Sequence of chain 1.A:
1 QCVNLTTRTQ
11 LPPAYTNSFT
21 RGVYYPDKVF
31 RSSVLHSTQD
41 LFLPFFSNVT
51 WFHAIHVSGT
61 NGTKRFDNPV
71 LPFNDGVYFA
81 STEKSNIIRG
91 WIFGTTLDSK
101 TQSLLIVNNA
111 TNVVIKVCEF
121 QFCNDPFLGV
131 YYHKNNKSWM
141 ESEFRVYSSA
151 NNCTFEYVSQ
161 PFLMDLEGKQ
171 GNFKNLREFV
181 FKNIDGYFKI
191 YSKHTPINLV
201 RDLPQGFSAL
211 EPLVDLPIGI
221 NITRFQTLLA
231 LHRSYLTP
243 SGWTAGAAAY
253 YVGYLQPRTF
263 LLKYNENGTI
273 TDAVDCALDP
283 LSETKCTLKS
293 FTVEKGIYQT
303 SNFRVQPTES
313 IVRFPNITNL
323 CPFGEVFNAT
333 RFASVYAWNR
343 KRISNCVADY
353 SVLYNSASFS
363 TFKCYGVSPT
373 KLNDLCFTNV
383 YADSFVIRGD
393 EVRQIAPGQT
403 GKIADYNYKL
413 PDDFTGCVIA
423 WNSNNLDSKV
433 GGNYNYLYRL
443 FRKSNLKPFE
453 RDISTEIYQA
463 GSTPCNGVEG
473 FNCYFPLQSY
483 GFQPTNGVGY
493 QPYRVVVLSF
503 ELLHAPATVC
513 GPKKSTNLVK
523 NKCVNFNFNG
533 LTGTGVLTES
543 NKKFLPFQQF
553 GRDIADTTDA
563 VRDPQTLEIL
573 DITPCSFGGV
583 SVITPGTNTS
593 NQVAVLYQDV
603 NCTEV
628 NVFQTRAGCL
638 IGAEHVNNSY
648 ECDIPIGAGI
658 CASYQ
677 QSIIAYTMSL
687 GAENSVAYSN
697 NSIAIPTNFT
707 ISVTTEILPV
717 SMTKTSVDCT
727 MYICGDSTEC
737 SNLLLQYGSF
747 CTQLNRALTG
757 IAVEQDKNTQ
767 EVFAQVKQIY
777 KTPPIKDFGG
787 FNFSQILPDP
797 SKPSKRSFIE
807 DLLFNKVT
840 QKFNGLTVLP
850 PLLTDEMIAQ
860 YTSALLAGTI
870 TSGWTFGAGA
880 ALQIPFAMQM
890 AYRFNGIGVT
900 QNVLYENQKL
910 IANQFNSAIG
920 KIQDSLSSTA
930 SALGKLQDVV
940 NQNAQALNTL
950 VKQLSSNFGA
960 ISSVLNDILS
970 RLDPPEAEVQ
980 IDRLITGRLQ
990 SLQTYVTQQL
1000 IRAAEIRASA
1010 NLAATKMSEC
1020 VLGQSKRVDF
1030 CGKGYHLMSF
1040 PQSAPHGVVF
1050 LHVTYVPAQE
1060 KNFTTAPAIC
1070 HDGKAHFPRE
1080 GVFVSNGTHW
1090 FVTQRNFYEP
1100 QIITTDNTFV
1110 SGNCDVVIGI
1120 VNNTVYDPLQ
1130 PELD

The protein below binds the small molecule below.
Small molecule (SMILES): CC(=O)N[C@H]1[C@H](O[C@H]2[C@H](O)[C@@H](NC(C)=O)CO[C@@H]2CO)O[C@H](CO)[C@@H](O)[C@@H]1O

Binding-site contacts:
Ligand atom O5 contacts residue ASN221 of chain 1.A at 2.5 Å (h-bond).
Ligand atom C5 contacts residue ASN221 of chain 1.A at 3.7 Å.
Ligand atom C6 contacts residue THR95 of chain 1.A at 4.3 Å.
Ligand atom N2 contacts residue ASN221 of chain 1.A at 3.6 Å.
Ligand atom O7 contacts residue ASN221 of chain 1.A at 3.8 Å.
Ligand atom C2 contacts residue ASN221 of chain 1.A at 2.5 Å.
Ligand atom C6 contacts residue ASN221 of chain 1.A at 3.3 Å.
Ligand atom C1 contacts residue ASN221 of chain 1.A at 1.5 Å.
Ligand atom C6 contacts residue THR223 of chain 1.A at 4.3 Å.
Ligand atom O6 contacts residue ASN221 of chain 1.A at 4.2 Å.
Ligand atom C7 contacts residue ASN221 of chain 1.A at 4.2 Å.
Ligand atom O3 contacts residue ASN221 of chain 1.A at 3.1 Å (h-bond).
Ligand atom O6 contacts residue THR95 of chain 1.A at 3.9 Å.
Ligand atom C3 contacts residue ASN221 of chain 1.A at 3.3 Å.
Ligand atom C4 contacts residue ASN221 of chain 1.A at 4.1 Å.